Sequence of chain 2.B:
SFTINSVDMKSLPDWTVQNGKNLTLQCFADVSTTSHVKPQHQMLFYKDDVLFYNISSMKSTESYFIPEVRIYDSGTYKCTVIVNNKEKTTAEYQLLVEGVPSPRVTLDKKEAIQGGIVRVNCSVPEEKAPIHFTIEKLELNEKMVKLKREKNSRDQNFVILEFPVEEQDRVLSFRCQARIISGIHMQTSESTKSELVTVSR

Binding-site contacts:
Ligand atom C2 contacts residue ASN27 of chain 2.B at 2.4 Å.
Ligand atom C7 contacts residue ASN27 of chain 2.B at 4.0 Å.
Ligand atom C8 contacts residue PHE70 of chain 2.B at 3.6 Å (hydrophobic).
Ligand atom N2 contacts residue PHE70 of chain 2.B at 4.2 Å.
Ligand atom C7 contacts residue PHE70 of chain 2.B at 4.0 Å (hydrophobic).
Ligand atom C5 contacts residue ASN27 of chain 2.B at 3.3 Å.
Ligand atom N2 contacts residue ASN27 of chain 2.B at 2.9 Å (h-bond).
Ligand atom C3 contacts residue ASN27 of chain 2.B at 3.6 Å.
Ligand atom C6 contacts residue ASN27 of chain 2.B at 4.4 Å.
Ligand atom C4 contacts residue ASN27 of chain 2.B at 4.0 Å.
Ligand atom O5 contacts residue ASN27 of chain 2.B at 2.0 Å (h-bond).
Ligand atom C1 contacts residue ASN27 of chain 2.B at 1.2 Å.

This small molecule binds to this protein.
Small molecule (SMILES): CC(=O)N[C@@H]1[C@@H](O)[C@H](O)[C@@H](CO)O[C@H]1O